This protein binds this small molecule.
Small molecule (SMILES): N[C@@H](CCC(=O)N[C@@H](CS)C(=O)NCC(=O)NCCCCNCCCNC(=O)CNC(=O)[C@H](CS)NC(=O)CC[C@H](N)C(=O)O)C(=O)O

Sequence of chain 1.C:
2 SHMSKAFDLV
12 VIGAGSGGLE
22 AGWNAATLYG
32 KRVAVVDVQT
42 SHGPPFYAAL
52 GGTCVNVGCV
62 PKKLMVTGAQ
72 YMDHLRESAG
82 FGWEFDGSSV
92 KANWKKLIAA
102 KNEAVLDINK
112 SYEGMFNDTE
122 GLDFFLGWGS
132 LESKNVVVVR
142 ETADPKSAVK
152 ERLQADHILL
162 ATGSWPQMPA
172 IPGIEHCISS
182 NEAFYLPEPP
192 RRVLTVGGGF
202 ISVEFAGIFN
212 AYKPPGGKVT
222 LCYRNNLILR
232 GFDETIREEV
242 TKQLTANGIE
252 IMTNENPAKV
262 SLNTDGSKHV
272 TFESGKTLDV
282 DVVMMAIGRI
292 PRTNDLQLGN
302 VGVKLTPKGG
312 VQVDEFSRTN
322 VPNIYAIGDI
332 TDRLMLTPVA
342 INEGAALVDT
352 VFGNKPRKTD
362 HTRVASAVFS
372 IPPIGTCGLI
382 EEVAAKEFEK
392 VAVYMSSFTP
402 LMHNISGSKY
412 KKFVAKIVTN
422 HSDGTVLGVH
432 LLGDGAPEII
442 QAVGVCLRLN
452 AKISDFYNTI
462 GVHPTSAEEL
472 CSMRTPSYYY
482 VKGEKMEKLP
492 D

Binding-site contacts:
Ligand atom C7 contacts residue SER398 of chain 1.D at 3.3 Å.
Ligand atom SG6 contacts residue PHE399 of chain 1.D at 3.7 Å.
Ligand atom SG2 contacts residue VAL61 of chain 1.C at 3.4 Å.
Ligand atom CB6 contacts residue GLU470 of chain 1.D at 3.3 Å.
Ligand atom O17 contacts residue SER398 of chain 1.D at 3.3 Å (h-bond).
Ligand atom N3 contacts residue TYR113 of chain 1.C at 3.7 Å.
Ligand atom C3 contacts residue TYR113 of chain 1.C at 3.6 Å (hydrophobic).
Ligand atom N1 contacts residue SER473 of chain 1.D at 3.1 Å (h-bond).
Ligand atom CA3 contacts residue GLU21 of chain 1.C at 3.7 Å.
Ligand atom O3 contacts residue TYR113 of chain 1.C at 2.5 Å (h-bond).
Ligand atom N1 contacts residue GLU470 of chain 1.D at 3.1 Å (salt-bridge).
Ligand atom O27 contacts residue SER398 of chain 1.D at 3.6 Å.
Ligand atom C2S contacts residue LEU20 of chain 1.C at 3.5 Å (hydrophobic).
Ligand atom O21 contacts residue GLU470 of chain 1.D at 2.6 Å (salt-bridge).
Ligand atom N7 contacts residue SER397 of chain 1.D at 3.4 Å.
Ligand atom OD1 contacts residue HIS464 of chain 1.D at 3.4 Å.
Ligand atom SG2 contacts residue CYS55 of chain 1.C at 2.2 Å (h-bond).
Ligand atom CB2 contacts residue CYS55 of chain 1.C at 3.0 Å (hydrophobic).
Ligand atom CB2 contacts residue VAL56 of chain 1.C at 3.5 Å (hydrophobic).
Ligand atom OD1 contacts residue ILE342 of chain 1.C at 3.4 Å.
Ligand atom O2 contacts residue SER17 of chain 1.C at 2.8 Å (h-bond).
Ligand atom SG2 contacts residue HIS464 of chain 1.D at 3.5 Å (h-bond).
Ligand atom C1 contacts residue GLU470 of chain 1.D at 3.0 Å.
Ligand atom C2 contacts residue ILE342 of chain 1.C at 3.6 Å (hydrophobic).
Ligand atom O11 contacts residue GLU470 of chain 1.D at 3.7 Å.
Ligand atom N3 contacts residue ILE342 of chain 1.C at 3.6 Å.
Ligand atom CD7 contacts residue SER397 of chain 1.D at 3.7 Å.
Ligand atom CA3 contacts residue SER17 of chain 1.C at 3.7 Å.
Ligand atom CA1 contacts residue GLU470 of chain 1.D at 3.5 Å.
Ligand atom O21 contacts residue GLU469 of chain 1.D at 3.3 Å.
Ligand atom N1S contacts residue GLU21 of chain 1.C at 3.0 Å (salt-bridge).
Ligand atom SG2 contacts residue VAL56 of chain 1.C at 3.5 Å.
Ligand atom C5S contacts residue TRP24 of chain 1.C at 3.5 Å (hydrophobic).
Ligand atom CA2 contacts residue CYS55 of chain 1.C at 3.6 Å (hydrophobic).
Ligand atom CG7 contacts residue SER397 of chain 1.D at 3.4 Å.
Ligand atom CD7 contacts residue GLU470 of chain 1.D at 3.7 Å.
Ligand atom N6 contacts residue PHE399 of chain 1.D at 3.7 Å.
Ligand atom OD7 contacts residue GLU470 of chain 1.D at 3.2 Å (salt-bridge).
Ligand atom N7 contacts residue SER398 of chain 1.D at 2.7 Å (h-bond).
Ligand atom CD1 contacts residue HIS464 of chain 1.D at 3.5 Å.

Sequence of chain 1.D:
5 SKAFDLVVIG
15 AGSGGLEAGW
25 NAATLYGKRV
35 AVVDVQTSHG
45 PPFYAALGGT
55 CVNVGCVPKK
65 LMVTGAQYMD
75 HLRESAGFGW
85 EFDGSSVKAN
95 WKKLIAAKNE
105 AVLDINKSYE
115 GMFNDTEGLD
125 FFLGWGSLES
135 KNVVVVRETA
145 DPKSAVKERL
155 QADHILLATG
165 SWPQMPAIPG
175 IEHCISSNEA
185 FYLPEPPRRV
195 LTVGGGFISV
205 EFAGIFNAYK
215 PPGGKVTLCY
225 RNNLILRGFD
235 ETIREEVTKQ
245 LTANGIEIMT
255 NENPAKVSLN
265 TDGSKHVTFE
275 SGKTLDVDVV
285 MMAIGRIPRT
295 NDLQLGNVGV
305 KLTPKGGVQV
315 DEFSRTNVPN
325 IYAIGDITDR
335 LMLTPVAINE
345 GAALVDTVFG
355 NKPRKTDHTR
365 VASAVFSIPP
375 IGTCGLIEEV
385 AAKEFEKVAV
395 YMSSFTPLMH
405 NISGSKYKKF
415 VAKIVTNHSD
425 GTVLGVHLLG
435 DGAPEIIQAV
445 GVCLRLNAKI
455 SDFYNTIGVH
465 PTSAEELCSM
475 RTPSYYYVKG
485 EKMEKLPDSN